Sequence of chain 1.F:
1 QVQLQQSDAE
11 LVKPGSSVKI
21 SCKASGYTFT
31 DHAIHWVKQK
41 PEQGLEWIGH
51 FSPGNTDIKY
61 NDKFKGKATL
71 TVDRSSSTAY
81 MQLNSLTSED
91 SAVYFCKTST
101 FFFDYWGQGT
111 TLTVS

Sequence of chain 1.E:
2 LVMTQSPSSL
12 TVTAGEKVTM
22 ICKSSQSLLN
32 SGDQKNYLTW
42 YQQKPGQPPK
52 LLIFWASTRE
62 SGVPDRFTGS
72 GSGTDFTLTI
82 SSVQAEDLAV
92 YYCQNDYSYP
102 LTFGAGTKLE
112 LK

This small molecule binds to this protein.
Small molecule (SMILES): CC(=O)N[C@H]1[C@@H](O[C@H](C)[C@H](NC(=O)[C@H](CO)NC(=O)CNC(=O)[C@@H]2CCCN2C(=O)[C@H](C)N)C(=O)N[C@@H](C)C(=O)N2CCC[C@H]2C(N)=O)O[C@H](CO)[C@H](O)[C@@H]1O

Binding-site contacts:
Ligand atom C6 contacts residue PHE102 of chain 1.F at 3.5 Å (hydrophobic).
Ligand atom C6 contacts residue HIS32 of chain 1.F at 3.9 Å.
Ligand atom C7 contacts residue HIS35 of chain 1.F at 3.5 Å.
Ligand atom C8 contacts residue HIS35 of chain 1.F at 3.7 Å.
Ligand atom O7 contacts residue ALA33 of chain 1.F at 3.2 Å.
Ligand atom O7 contacts residue SER99 of chain 1.F at 3.7 Å.
Ligand atom O4 contacts residue SER99 of chain 1.F at 2.7 Å (h-bond).
Ligand atom O5 contacts residue THR100 of chain 1.F at 4.0 Å.
Ligand atom C8 contacts residue THR100 of chain 1.F at 4.0 Å.
Ligand atom O7 contacts residue THR100 of chain 1.F at 3.6 Å.
Ligand atom C4 contacts residue SER99 of chain 1.F at 3.5 Å.
Ligand atom NBP contacts residue TYR98 of chain 1.E at 3.3 Å (h-bond).
Ligand atom O7 contacts residue HIS35 of chain 1.F at 2.6 Å (h-bond).
Ligand atom CBN contacts residue TYR100 of chain 1.E at 3.0 Å (hydrophobic).
Ligand atom O3 contacts residue ALA33 of chain 1.F at 3.0 Å (h-bond).
Ligand atom N2 contacts residue THR100 of chain 1.F at 3.9 Å.
Ligand atom O5 contacts residue PHE102 of chain 1.F at 2.9 Å.
Ligand atom C4 contacts residue ASP31 of chain 1.F at 4.0 Å.
Ligand atom OBL contacts residue TYR100 of chain 1.E at 4.0 Å.
Ligand atom C1 contacts residue THR100 of chain 1.F at 3.5 Å.
Ligand atom C2 contacts residue SER99 of chain 1.F at 3.4 Å.
Ligand atom CBM contacts residue TYR100 of chain 1.E at 4.0 Å (hydrophobic).
Ligand atom C3 contacts residue SER99 of chain 1.F at 4.0 Å.
Ligand atom C8 contacts residue HIS50 of chain 1.F at 3.4 Å.
Ligand atom C5 contacts residue SER99 of chain 1.F at 3.5 Å.
Ligand atom CBB contacts residue PHE102 of chain 1.F at 3.9 Å (hydrophobic).
Ligand atom O6 contacts residue PHE102 of chain 1.F at 3.8 Å.
Ligand atom CBO contacts residue TYR100 of chain 1.E at 2.9 Å (hydrophobic).
Ligand atom CBK contacts residue TYR98 of chain 1.E at 3.9 Å (hydrophobic).
Ligand atom O4 contacts residue HIS32 of chain 1.F at 2.8 Å (h-bond).
Ligand atom C6 contacts residue SER99 of chain 1.F at 3.9 Å.
Ligand atom C5 contacts residue PHE102 of chain 1.F at 4.0 Å (hydrophobic).
Ligand atom C7 contacts residue THR100 of chain 1.F at 3.5 Å.
Ligand atom C1 contacts residue PHE102 of chain 1.F at 3.6 Å (hydrophobic).
Ligand atom O3 contacts residue HIS32 of chain 1.F at 3.7 Å.
Ligand atom C4 contacts residue HIS32 of chain 1.F at 3.6 Å.
Ligand atom O5 contacts residue SER99 of chain 1.F at 3.0 Å (h-bond).
Ligand atom C7 contacts residue ALA33 of chain 1.F at 3.8 Å (hydrophobic).
Ligand atom C1 contacts residue SER99 of chain 1.F at 3.6 Å.
Ligand atom O4 contacts residue ALA33 of chain 1.F at 4.1 Å.